Sequence of chain 1.A:
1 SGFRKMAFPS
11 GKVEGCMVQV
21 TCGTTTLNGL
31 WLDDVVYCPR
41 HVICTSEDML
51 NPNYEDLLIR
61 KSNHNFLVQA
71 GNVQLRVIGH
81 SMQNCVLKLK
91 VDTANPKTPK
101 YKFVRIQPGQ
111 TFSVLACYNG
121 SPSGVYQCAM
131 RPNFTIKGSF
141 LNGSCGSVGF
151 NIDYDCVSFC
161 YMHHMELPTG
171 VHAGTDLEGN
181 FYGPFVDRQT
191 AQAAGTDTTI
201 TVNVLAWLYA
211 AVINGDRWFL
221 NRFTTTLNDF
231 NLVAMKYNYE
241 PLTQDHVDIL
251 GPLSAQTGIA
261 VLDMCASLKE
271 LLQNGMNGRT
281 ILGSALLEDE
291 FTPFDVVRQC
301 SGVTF

Binding-site contacts:
Ligand atom C24 contacts residue CYS145 of chain 2.A at 3.0 Å (hydrophobic).
Ligand atom O30 contacts residue PHE140 of chain 2.A at 3.6 Å.
Ligand atom C15 contacts residue HIS41 of chain 2.A at 3.8 Å.
Ligand atom O30 contacts residue HIS172 of chain 2.A at 3.6 Å.
Ligand atom N19 contacts residue CYS145 of chain 2.A at 3.0 Å (h-bond).
Ligand atom C7 contacts residue GLU166 of chain 2.A at 3.3 Å.
Ligand atom C27 contacts residue PHE140 of chain 2.A at 3.9 Å (hydrophobic).
Ligand atom N19 contacts residue HIS164 of chain 2.A at 2.8 Å (h-bond).
Ligand atom C29 contacts residue HIS163 of chain 2.A at 3.6 Å.
Ligand atom C27 contacts residue ASN142 of chain 2.A at 3.7 Å.
Ligand atom O22 contacts residue HIS41 of chain 2.A at 2.6 Å (h-bond).
Ligand atom C26 contacts residue LEU141 of chain 2.A at 3.6 Å (hydrophobic).
Ligand atom O8 contacts residue GLN189 of chain 2.A at 3.4 Å (h-bond).
Ligand atom O30 contacts residue HIS163 of chain 2.A at 2.6 Å (h-bond).
Ligand atom C21 contacts residue CYS145 of chain 2.A at 1.8 Å (hydrophobic).
Ligand atom N11 contacts residue GLN189 of chain 2.A at 3.0 Å (h-bond).
Ligand atom N28 contacts residue PHE140 of chain 2.A at 3.2 Å (h-bond).
Ligand atom C26 contacts residue ASN142 of chain 2.A at 3.3 Å.
Ligand atom C21 contacts residue HIS41 of chain 2.A at 3.8 Å.
Ligand atom O30 contacts residue MET165 of chain 2.A at 3.5 Å.
Ligand atom C16 contacts residue ASP187 of chain 2.A at 3.7 Å.
Ligand atom N19 contacts residue HIS41 of chain 2.A at 3.9 Å.
Ligand atom C3 contacts residue ASN142 of chain 2.A at 3.7 Å.
Ligand atom C20 contacts residue CYS145 of chain 2.A at 2.6 Å (hydrophobic).
Ligand atom O30 contacts residue GLU166 of chain 2.A at 3.4 Å.
Ligand atom O10 contacts residue MET165 of chain 2.A at 3.5 Å.
Ligand atom C12 contacts residue HIS164 of chain 2.A at 3.6 Å.
Ligand atom C24 contacts residue HIS163 of chain 2.A at 3.7 Å.
Ligand atom C16 contacts residue MET165 of chain 2.A at 3.5 Å (hydrophobic).
Ligand atom C9 contacts residue GLN189 of chain 2.A at 3.7 Å.
Ligand atom C16 contacts residue ARG188 of chain 2.A at 3.8 Å.
Ligand atom C27 contacts residue LEU141 of chain 2.A at 3.8 Å (hydrophobic).
Ligand atom C17 contacts residue HIS164 of chain 2.A at 3.6 Å.
Ligand atom O10 contacts residue GLU166 of chain 2.A at 3.0 Å (salt-bridge).
Ligand atom N28 contacts residue SER1 of chain 1.A at 3.9 Å.
Ligand atom C15 contacts residue MET49 of chain 2.A at 3.6 Å (hydrophobic).
Ligand atom N28 contacts residue GLU166 of chain 2.A at 3.1 Å (salt-bridge).
Ligand atom C20 contacts residue HIS164 of chain 2.A at 3.7 Å.
Ligand atom O22 contacts residue CYS145 of chain 2.A at 2.4 Å (h-bond).
Ligand atom C29 contacts residue GLU166 of chain 2.A at 3.5 Å.

Sequence of chain 2.A:
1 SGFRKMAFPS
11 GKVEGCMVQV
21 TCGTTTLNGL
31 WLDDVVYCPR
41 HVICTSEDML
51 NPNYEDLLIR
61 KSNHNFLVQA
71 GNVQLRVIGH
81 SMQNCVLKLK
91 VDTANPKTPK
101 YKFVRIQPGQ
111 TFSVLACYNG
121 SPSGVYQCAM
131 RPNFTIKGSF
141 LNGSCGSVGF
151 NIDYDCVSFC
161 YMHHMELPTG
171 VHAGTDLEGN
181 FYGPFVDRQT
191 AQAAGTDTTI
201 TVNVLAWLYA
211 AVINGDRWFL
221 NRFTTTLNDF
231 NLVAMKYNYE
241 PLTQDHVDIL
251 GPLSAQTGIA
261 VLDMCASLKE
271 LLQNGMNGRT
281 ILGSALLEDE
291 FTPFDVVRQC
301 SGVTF

This protein binds this small molecule.
Small molecule (SMILES): CC(C)C[C@H](NC(=O)OCc1ccccc1)C(=O)N[C@H](CO)C[C@@H]1CCNC1=O